The protein below binds the small molecule below.
Small molecule (SMILES): CC(=O)N[C@@H]1[C@@H](O)[C@H](O)[C@@H](CO)O[C@H]1O

Sequence of chain 25.A:
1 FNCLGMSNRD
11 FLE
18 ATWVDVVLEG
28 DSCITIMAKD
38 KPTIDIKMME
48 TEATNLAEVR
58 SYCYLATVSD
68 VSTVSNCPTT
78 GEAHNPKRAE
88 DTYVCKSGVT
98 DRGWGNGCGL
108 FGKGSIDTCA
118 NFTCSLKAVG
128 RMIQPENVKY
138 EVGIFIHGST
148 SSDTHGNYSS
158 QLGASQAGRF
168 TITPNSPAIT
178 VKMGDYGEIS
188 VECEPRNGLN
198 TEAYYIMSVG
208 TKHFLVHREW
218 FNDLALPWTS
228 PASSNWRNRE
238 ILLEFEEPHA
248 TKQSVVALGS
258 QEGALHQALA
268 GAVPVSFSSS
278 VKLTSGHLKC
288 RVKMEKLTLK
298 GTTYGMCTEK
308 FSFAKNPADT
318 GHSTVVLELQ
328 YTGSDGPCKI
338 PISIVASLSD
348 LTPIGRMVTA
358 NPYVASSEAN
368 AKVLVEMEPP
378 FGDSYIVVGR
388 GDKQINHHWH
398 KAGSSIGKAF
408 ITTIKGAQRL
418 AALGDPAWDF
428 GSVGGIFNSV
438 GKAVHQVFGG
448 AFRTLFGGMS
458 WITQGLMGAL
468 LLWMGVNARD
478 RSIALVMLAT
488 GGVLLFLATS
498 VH

Binding-site contacts:
Ligand atom C5 contacts residue THR89 of chain 25.A at 4.5 Å.
Ligand atom C1 contacts residue THR120 of chain 25.A at 4.4 Å.
Ligand atom C4 contacts residue ASN118 of chain 25.A at 4.2 Å.
Ligand atom C7 contacts residue ASP67 of chain 25.A at 3.3 Å.
Ligand atom O5 contacts residue THR89 of chain 25.A at 4.5 Å.
Ligand atom O5 contacts residue PHE119 of chain 25.A at 4.1 Å.
Ligand atom O6 contacts residue THR89 of chain 25.A at 4.0 Å.
Ligand atom O6 contacts residue PHE119 of chain 25.A at 3.0 Å (h-bond).
Ligand atom O7 contacts residue ASN118 of chain 25.A at 4.3 Å.
Ligand atom C5 contacts residue ASN118 of chain 25.A at 3.6 Å.
Ligand atom C7 contacts residue ASN118 of chain 25.A at 3.4 Å.
Ligand atom O7 contacts residue ASP67 of chain 25.A at 2.8 Å (salt-bridge).
Ligand atom C1 contacts residue ASN118 of chain 25.A at 1.4 Å.
Ligand atom O7 contacts residue TYR90 of chain 25.A at 3.8 Å.
Ligand atom N2 contacts residue ASP67 of chain 25.A at 4.5 Å.
Ligand atom O5 contacts residue THR120 of chain 25.A at 3.2 Å (h-bond).
Ligand atom C6 contacts residue PHE119 of chain 25.A at 4.2 Å (hydrophobic).
Ligand atom C3 contacts residue ASN118 of chain 25.A at 3.8 Å.
Ligand atom C8 contacts residue SER66 of chain 25.A at 3.3 Å.
Ligand atom C8 contacts residue ASN118 of chain 25.A at 3.6 Å.
Ligand atom C5 contacts residue THR120 of chain 25.A at 4.0 Å.
Ligand atom C2 contacts residue ASN118 of chain 25.A at 2.4 Å.
Ligand atom C8 contacts residue ASP67 of chain 25.A at 3.3 Å.
Ligand atom C1 contacts residue THR89 of chain 25.A at 4.2 Å.
Ligand atom N2 contacts residue ASN118 of chain 25.A at 2.9 Å (h-bond).
Ligand atom N2 contacts residue TYR90 of chain 25.A at 4.2 Å.
Ligand atom O5 contacts residue ASN118 of chain 25.A at 2.4 Å (h-bond).
Ligand atom O6 contacts residue THR120 of chain 25.A at 3.1 Å (h-bond).
Ligand atom C7 contacts residue TYR90 of chain 25.A at 4.2 Å (hydrophobic).
Ligand atom C6 contacts residue THR120 of chain 25.A at 3.4 Å.